A small-molecule ligand and the protein it binds are described below.
Small molecule (SMILES): CC(=O)N[C@H]1[C@H](O[C@H]2[C@H](O)[C@@H](NC(C)=O)CO[C@@H]2CO)O[C@H](CO)[C@@H](O)[C@@H]1O

Sequence of chain 1.C:
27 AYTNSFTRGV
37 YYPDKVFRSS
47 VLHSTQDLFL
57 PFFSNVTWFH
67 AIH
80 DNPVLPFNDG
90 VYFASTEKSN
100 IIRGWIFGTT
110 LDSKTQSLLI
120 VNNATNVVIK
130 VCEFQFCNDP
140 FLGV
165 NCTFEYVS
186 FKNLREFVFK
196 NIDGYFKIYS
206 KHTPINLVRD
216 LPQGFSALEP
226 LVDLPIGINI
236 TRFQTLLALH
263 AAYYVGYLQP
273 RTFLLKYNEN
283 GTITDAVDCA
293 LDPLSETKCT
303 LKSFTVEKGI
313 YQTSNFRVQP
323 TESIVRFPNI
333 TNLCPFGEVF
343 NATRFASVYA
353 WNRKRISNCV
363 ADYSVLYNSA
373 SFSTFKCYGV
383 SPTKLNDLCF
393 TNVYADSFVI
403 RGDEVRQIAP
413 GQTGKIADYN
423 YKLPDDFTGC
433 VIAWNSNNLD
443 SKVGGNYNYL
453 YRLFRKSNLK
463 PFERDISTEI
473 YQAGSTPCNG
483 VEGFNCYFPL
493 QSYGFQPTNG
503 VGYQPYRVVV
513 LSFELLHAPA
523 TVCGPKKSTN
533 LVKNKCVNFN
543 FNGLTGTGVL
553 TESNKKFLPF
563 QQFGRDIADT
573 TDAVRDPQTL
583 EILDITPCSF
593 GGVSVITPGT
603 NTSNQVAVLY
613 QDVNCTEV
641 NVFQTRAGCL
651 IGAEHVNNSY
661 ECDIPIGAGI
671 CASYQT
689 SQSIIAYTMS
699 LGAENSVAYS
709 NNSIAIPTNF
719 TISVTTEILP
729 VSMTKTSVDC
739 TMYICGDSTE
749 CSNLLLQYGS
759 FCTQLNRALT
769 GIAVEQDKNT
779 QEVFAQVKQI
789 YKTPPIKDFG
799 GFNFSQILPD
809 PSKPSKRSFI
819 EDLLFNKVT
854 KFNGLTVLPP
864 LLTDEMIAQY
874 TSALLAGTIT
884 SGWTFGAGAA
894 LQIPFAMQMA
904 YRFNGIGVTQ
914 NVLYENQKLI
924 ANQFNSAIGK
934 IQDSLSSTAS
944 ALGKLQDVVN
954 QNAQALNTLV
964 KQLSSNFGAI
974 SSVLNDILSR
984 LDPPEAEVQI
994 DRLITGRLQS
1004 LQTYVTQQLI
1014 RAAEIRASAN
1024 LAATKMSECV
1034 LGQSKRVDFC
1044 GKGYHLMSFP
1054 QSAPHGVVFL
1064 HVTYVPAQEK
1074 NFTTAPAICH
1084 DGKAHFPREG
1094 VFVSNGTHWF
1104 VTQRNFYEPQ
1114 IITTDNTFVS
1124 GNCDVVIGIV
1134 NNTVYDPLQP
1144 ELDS

Binding-site contacts:
Ligand atom C2 contacts residue ASN801 of chain 1.C at 2.4 Å.
Ligand atom O7 contacts residue ASN801 of chain 1.C at 3.7 Å.
Ligand atom C4 contacts residue SER803 of chain 1.C at 4.4 Å.
Ligand atom C1 contacts residue ASN801 of chain 1.C at 1.4 Å.
Ligand atom C1 contacts residue GLN804 of chain 1.C at 4.4 Å.
Ligand atom C3 contacts residue SER803 of chain 1.C at 4.2 Å.
Ligand atom C5 contacts residue SER803 of chain 1.C at 3.5 Å.
Ligand atom C4 contacts residue ASN801 of chain 1.C at 4.2 Å.
Ligand atom O6 contacts residue SER803 of chain 1.C at 4.3 Å.
Ligand atom C6 contacts residue GLN804 of chain 1.C at 2.9 Å.
Ligand atom O5 contacts residue GLN804 of chain 1.C at 3.5 Å (h-bond).
Ligand atom C6 contacts residue SER803 of chain 1.C at 4.5 Å.
Ligand atom C8 contacts residue GLN804 of chain 1.C at 4.2 Å.
Ligand atom O5 contacts residue ASN801 of chain 1.C at 2.3 Å (h-bond).
Ligand atom C7 contacts residue ASN801 of chain 1.C at 3.5 Å.
Ligand atom C3 contacts residue ASN801 of chain 1.C at 3.8 Å.
Ligand atom N2 contacts residue ASN801 of chain 1.C at 2.9 Å (h-bond).
Ligand atom C5 contacts residue GLN804 of chain 1.C at 3.2 Å.
Ligand atom C1 contacts residue SER803 of chain 1.C at 3.1 Å.
Ligand atom O6 contacts residue GLN804 of chain 1.C at 2.0 Å (h-bond).
Ligand atom O5 contacts residue SER803 of chain 1.C at 3.4 Å (h-bond).
Ligand atom C5 contacts residue ASN801 of chain 1.C at 3.6 Å.
Ligand atom C2 contacts residue SER803 of chain 1.C at 4.1 Å.